Binding-site contacts:
Ligand atom O1 contacts residue VAL80 of chain 1.A at 4.0 Å.
Ligand atom CL contacts residue TYR87 of chain 1.A at 3.7 Å.
Ligand atom C contacts residue HIS60 of chain 1.A at 3.9 Å.
Ligand atom CL1 contacts residue PHE78 of chain 1.A at 4.1 Å.
Ligand atom C24 contacts residue VAL80 of chain 1.A at 3.7 Å (hydrophobic).
Ligand atom C7 contacts residue ILE48 of chain 1.A at 3.6 Å (hydrophobic).
Ligand atom CL1 contacts residue LEU44 of chain 1.A at 3.8 Å.
Ligand atom C22 contacts residue ILE48 of chain 1.A at 3.9 Å (hydrophobic).
Ligand atom C4 contacts residue GLN59 of chain 1.A at 3.6 Å.
Ligand atom CL1 contacts residue ILE48 of chain 1.A at 3.5 Å.
Ligand atom C16 contacts residue PRO83 of chain 1.A at 4.0 Å (hydrophobic).
Ligand atom C20 contacts residue GLY45 of chain 1.A at 4.0 Å.
Ligand atom C8 contacts residue ILE48 of chain 1.A at 4.0 Å (hydrophobic).
Ligand atom O contacts residue GLN59 of chain 1.A at 3.6 Å.
Ligand atom O2 contacts residue MET49 of chain 1.A at 3.5 Å.
Ligand atom C21 contacts residue GLY45 of chain 1.A at 3.7 Å.
Ligand atom C3 contacts residue VAL80 of chain 1.A at 4.0 Å (hydrophobic).
Ligand atom C16 contacts residue VAL80 of chain 1.A at 3.9 Å (hydrophobic).
Ligand atom C23 contacts residue VAL80 of chain 1.A at 3.8 Å (hydrophobic).
Ligand atom C21 contacts residue MET41 of chain 1.A at 3.6 Å (hydrophobic).
Ligand atom C8 contacts residue VAL62 of chain 1.A at 3.7 Å (hydrophobic).
Ligand atom C15 contacts residue LEU86 of chain 1.A at 4.0 Å (hydrophobic).
Ligand atom C7 contacts residue GLY45 of chain 1.A at 3.8 Å.
Ligand atom O3 contacts residue GLY45 of chain 1.A at 3.3 Å.
Ligand atom C14 contacts residue MET41 of chain 1.A at 3.6 Å (hydrophobic).
Ligand atom C9 contacts residue VAL80 of chain 1.A at 4.1 Å (hydrophobic).
Ligand atom C22 contacts residue LEU86 of chain 1.A at 3.8 Å (hydrophobic).
Ligand atom C15 contacts residue MET41 of chain 1.A at 4.1 Å (hydrophobic).
Ligand atom O contacts residue HIS60 of chain 1.A at 3.6 Å.
Ligand atom C6 contacts residue MET49 of chain 1.A at 4.0 Å (hydrophobic).
Ligand atom CL1 contacts residue LEU86 of chain 1.A at 3.4 Å.
Ligand atom C21 contacts residue LEU44 of chain 1.A at 3.9 Å (hydrophobic).
Ligand atom C8 contacts residue GLN59 of chain 1.A at 3.5 Å.
Ligand atom C17 contacts residue VAL80 of chain 1.A at 3.9 Å (hydrophobic).
Ligand atom CL contacts residue LEU86 of chain 1.A at 3.8 Å.
Ligand atom CL contacts residue PRO83 of chain 1.A at 3.7 Å.
Ligand atom C23 contacts residue ILE48 of chain 1.A at 3.8 Å (hydrophobic).
Ligand atom C20 contacts residue MET41 of chain 1.A at 3.6 Å (hydrophobic).
Ligand atom C8 contacts residue VAL80 of chain 1.A at 3.7 Å (hydrophobic).
Ligand atom C7 contacts residue MET49 of chain 1.A at 3.7 Å (hydrophobic).

The protein below binds the small molecule below.
Small molecule (SMILES): COc1ccc(C2=N[C@@H](c3ccc(Cl)cc3)[C@@H](c3ccc(Cl)cc3)N2C(=O)N2CCNC(=O)C2)c(OC(C)C)c1

Sequence of chain 1.A:
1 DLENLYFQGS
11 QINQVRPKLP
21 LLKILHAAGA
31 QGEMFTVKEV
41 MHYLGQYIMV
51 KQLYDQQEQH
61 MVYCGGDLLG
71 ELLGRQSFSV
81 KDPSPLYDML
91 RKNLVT